Sequence of chain 4.A:
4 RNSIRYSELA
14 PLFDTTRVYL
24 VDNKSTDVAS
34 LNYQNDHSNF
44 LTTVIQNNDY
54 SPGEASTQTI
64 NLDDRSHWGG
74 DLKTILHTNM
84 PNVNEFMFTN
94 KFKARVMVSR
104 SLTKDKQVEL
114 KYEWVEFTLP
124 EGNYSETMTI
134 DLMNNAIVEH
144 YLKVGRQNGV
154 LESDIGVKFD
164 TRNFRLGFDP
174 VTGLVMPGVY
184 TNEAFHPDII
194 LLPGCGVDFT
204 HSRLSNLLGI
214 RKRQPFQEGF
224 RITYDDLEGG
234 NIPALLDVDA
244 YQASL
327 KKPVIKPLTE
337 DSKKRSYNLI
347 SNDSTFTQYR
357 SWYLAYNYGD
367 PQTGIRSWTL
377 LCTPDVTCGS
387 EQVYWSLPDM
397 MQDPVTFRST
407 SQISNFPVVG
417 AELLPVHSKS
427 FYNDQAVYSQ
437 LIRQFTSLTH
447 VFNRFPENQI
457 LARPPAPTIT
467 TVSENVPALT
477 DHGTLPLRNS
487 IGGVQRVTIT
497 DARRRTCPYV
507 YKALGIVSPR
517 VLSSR

Sequence of chain 4.B:
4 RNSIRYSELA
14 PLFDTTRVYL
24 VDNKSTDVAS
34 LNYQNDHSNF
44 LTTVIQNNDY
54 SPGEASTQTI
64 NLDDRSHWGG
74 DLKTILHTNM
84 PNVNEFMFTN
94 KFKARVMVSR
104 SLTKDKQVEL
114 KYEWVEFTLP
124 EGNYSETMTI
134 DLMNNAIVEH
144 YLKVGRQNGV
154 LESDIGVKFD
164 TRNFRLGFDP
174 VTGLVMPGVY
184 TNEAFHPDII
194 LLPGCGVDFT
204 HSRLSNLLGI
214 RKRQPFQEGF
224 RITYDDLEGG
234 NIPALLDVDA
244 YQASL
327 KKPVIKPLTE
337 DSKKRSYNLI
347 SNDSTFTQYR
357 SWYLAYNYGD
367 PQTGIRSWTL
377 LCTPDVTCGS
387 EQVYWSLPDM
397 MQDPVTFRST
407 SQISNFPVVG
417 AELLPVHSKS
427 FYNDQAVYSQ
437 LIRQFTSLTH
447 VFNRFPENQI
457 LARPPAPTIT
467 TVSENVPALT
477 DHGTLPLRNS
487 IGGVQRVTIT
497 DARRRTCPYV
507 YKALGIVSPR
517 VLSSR

Binding-site contacts:
Ligand atom C contacts residue HIS446 of chain 4.A at 3.4 Å.
Ligand atom CG2 contacts residue GLU155 of chain 4.A at 3.7 Å.
Ligand atom CG2 contacts residue LEU145 of chain 4.A at 3.8 Å (hydrophobic).
Ligand atom OH contacts residue THR445 of chain 4.A at 3.2 Å.
Ligand atom CG contacts residue GLU155 of chain 4.A at 3.8 Å.
Ligand atom CZ contacts residue THR445 of chain 4.A at 3.4 Å.
Ligand atom OD2 contacts residue LYS339 of chain 4.A at 3.6 Å.
Ligand atom CD1 contacts residue PRO180 of chain 4.B at 3.4 Å (hydrophobic).
Ligand atom OD1 contacts residue GLU155 of chain 4.A at 3.8 Å.
Ligand atom CE1 contacts residue THR445 of chain 4.A at 3.3 Å.
Ligand atom O contacts residue ARG450 of chain 4.A at 3.3 Å (salt-bridge).
Ligand atom CE2 contacts residue MET179 of chain 4.B at 3.9 Å (hydrophobic).
Ligand atom OH contacts residue LEU239 of chain 4.B at 3.8 Å.
Ligand atom CZ contacts residue ARG149 of chain 4.A at 3.8 Å.
Ligand atom CE1 contacts residue PRO180 of chain 4.B at 3.2 Å (hydrophobic).
Ligand atom CG1 contacts residue PHE451 of chain 4.A at 3.4 Å (hydrophobic).
Ligand atom OH contacts residue MET179 of chain 4.B at 3.3 Å (h-bond).
Ligand atom CD contacts residue ARG450 of chain 4.A at 2.9 Å.
Ligand atom C contacts residue ARG149 of chain 4.A at 3.8 Å.
Ligand atom CG1 contacts residue GLU155 of chain 4.A at 3.8 Å.
Ligand atom OH contacts residue HIS446 of chain 4.A at 3.1 Å (h-bond).
Ligand atom ND2 contacts residue GLU155 of chain 4.A at 3.1 Å (salt-bridge).
Ligand atom CB contacts residue ARG450 of chain 4.A at 3.6 Å.
Ligand atom CZ contacts residue HIS446 of chain 4.A at 3.7 Å.
Ligand atom O contacts residue ARG149 of chain 4.A at 2.6 Å (salt-bridge).
Ligand atom O contacts residue HIS446 of chain 4.A at 2.8 Å.
Ligand atom CG contacts residue ARG450 of chain 4.A at 3.5 Å.
Ligand atom CE2 contacts residue MET179 of chain 4.B at 3.7 Å (hydrophobic).
Ligand atom CE1 contacts residue ARG149 of chain 4.A at 3.6 Å.
Ligand atom CB contacts residue LYS339 of chain 4.A at 2.9 Å.
Ligand atom CG1 contacts residue ARG450 of chain 4.A at 3.4 Å.
Ligand atom CE2 contacts residue HIS446 of chain 4.A at 3.5 Å.
Ligand atom N contacts residue LYS328 of chain 4.B at 3.8 Å.
Ligand atom CB contacts residue GLN245 of chain 4.B at 3.6 Å.
Ligand atom CA contacts residue LYS339 of chain 4.A at 3.1 Å.
Ligand atom CG contacts residue LYS339 of chain 4.A at 3.8 Å.
Ligand atom OD1 contacts residue LYS339 of chain 4.A at 2.9 Å (salt-bridge).
Ligand atom CZ contacts residue ASP172 of chain 4.B at 3.6 Å.
Ligand atom CG contacts residue TYR244 of chain 4.B at 3.2 Å (hydrophobic).
Ligand atom CG contacts residue PRO452 of chain 4.A at 3.5 Å (hydrophobic).

This small molecule binds to this protein.
Small molecule (SMILES): CC(C)[C@H](NC(=O)[C@@H]1CCCN1C(=O)[C@H](CC(N)=O)NC(=O)[C@H](Cc1ccccc1)NC(=O)[C@@H](N)[C@@H](C)O)C(=O)N[C@@H](Cc1ccc(O)cc1)C(=O)N1CCC[C@H]1C(=O)N[C@@H](Cc1ccc(O)cc1)C(=O)N[C@@H](CC(=O)O)C(=O)N[C@H](C=O)[C@@H](C)O